Sequence of chain 1.B:
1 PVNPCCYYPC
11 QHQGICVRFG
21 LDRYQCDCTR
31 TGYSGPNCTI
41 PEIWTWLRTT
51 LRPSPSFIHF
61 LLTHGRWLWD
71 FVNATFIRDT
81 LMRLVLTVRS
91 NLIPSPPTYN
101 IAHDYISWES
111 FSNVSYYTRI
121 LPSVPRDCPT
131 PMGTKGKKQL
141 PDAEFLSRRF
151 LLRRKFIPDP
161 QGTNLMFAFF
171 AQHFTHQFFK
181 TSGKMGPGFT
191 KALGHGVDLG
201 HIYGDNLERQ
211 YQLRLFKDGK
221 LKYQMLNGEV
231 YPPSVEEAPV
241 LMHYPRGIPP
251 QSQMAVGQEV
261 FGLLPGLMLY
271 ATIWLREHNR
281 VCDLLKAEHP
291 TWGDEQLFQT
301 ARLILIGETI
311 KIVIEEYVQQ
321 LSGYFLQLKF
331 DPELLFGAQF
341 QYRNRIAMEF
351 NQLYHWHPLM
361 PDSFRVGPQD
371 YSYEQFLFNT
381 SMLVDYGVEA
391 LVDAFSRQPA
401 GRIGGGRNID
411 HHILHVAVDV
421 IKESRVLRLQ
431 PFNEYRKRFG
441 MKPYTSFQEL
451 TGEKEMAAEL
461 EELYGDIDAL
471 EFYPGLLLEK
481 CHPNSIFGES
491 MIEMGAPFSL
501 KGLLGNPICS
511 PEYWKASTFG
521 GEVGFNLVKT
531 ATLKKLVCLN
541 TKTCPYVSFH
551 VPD

Binding-site contacts:
Ligand atom O5 contacts residue GLN369 of chain 1.B at 3.0 Å (h-bond).
Ligand atom C5 contacts residue ASN379 of chain 1.B at 3.7 Å.
Ligand atom O5 contacts residue MET382 of chain 1.B at 3.5 Å.
Ligand atom C1 contacts residue TYR371 of chain 1.B at 3.6 Å (hydrophobic).
Ligand atom C6 contacts residue TYR386 of chain 1.B at 3.8 Å (hydrophobic).
Ligand atom O7 contacts residue GLN375 of chain 1.B at 3.5 Å.
Ligand atom C1 contacts residue ASN379 of chain 1.B at 1.4 Å.
Ligand atom O6 contacts residue TYR386 of chain 1.B at 3.4 Å.
Ligand atom C4 contacts residue GLN369 of chain 1.B at 3.6 Å.
Ligand atom C6 contacts residue TYR371 of chain 1.B at 3.3 Å (hydrophobic).
Ligand atom O6 contacts residue MET382 of chain 1.B at 3.7 Å.
Ligand atom C6 contacts residue ASP385 of chain 1.B at 3.9 Å.
Ligand atom C1 contacts residue GLN369 of chain 1.B at 3.2 Å.
Ligand atom C2 contacts residue ASN379 of chain 1.B at 2.4 Å.
Ligand atom C5 contacts residue GLN369 of chain 1.B at 3.4 Å.
Ligand atom O5 contacts residue ASN379 of chain 1.B at 2.4 Å (h-bond).
Ligand atom O5 contacts residue GLN375 of chain 1.B at 4.2 Å.
Ligand atom O6 contacts residue GLN375 of chain 1.B at 3.8 Å.
Ligand atom N2 contacts residue ASN379 of chain 1.B at 2.9 Å (h-bond).
Ligand atom C6 contacts residue GLN369 of chain 1.B at 2.7 Å.
Ligand atom C1 contacts residue GLN375 of chain 1.B at 3.8 Å.
Ligand atom C2 contacts residue GLN375 of chain 1.B at 4.0 Å.
Ligand atom O6 contacts residue GLN369 of chain 1.B at 3.9 Å.
Ligand atom C5 contacts residue GLN369 of chain 1.B at 3.5 Å.
Ligand atom C3 contacts residue ASN379 of chain 1.B at 3.8 Å.
Ligand atom C6 contacts residue GLN369 of chain 1.B at 3.6 Å.
Ligand atom O7 contacts residue GLU374 of chain 1.B at 4.2 Å.
Ligand atom O6 contacts residue TYR371 of chain 1.B at 4.1 Å.
Ligand atom O4 contacts residue GLN369 of chain 1.B at 2.7 Å (h-bond).
Ligand atom O6 contacts residue ASP385 of chain 1.B at 2.9 Å (salt-bridge).
Ligand atom C1 contacts residue SER381 of chain 1.B at 4.0 Å.
Ligand atom O7 contacts residue ASN379 of chain 1.B at 3.9 Å.
Ligand atom C6 contacts residue MET382 of chain 1.B at 4.2 Å (hydrophobic).
Ligand atom C6 contacts residue GLN375 of chain 1.B at 3.9 Å.
Ligand atom O5 contacts residue TYR371 of chain 1.B at 3.9 Å.
Ligand atom C5 contacts residue TYR371 of chain 1.B at 4.0 Å (hydrophobic).
Ligand atom C7 contacts residue ASN379 of chain 1.B at 3.6 Å.
Ligand atom C5 contacts residue ASP385 of chain 1.B at 3.9 Å.
Ligand atom C8 contacts residue ASP385 of chain 1.B at 4.0 Å.
Ligand atom C4 contacts residue TYR371 of chain 1.B at 4.1 Å (hydrophobic).

A protein and the small-molecule ligand that binds it are described below.
Small molecule (SMILES): CC(=O)N[C@H]1[C@H](O[C@H]2[C@H](O)[C@@H](NC(C)=O)CO[C@@H]2CO)O[C@H](CO)[C@@H](O[C@@H]2O[C@H](CO[C@@H]3O[C@H](CO)[C@@H](O)[C@H](O)[C@@H]3O)[C@@H](O)[C@H](O)[C@@H]2O)[C@@H]1O